This protein binds this small molecule.
Small molecule (SMILES): Cc1cc(CCCOc2c(C)cc(-c3noc(C(F)(F)F)n3)cc2C)on1

Binding-site contacts:
Ligand atom F1 contacts residue ALA166 of chain 18.A at 3.6 Å.
Ligand atom F3 contacts residue VAL168 of chain 18.A at 3.0 Å.
Ligand atom O1A contacts residue PHE179 of chain 18.A at 3.3 Å.
Ligand atom F2 contacts residue TYR144 of chain 18.A at 3.0 Å.
Ligand atom N1A contacts residue PHE179 of chain 18.A at 3.6 Å.
Ligand atom F2 contacts residue ALA166 of chain 18.A at 3.5 Å.
Ligand atom N2 contacts residue MET214 of chain 18.A at 3.8 Å.
Ligand atom CM6 contacts residue LEU184 of chain 18.A at 3.4 Å (hydrophobic).
Ligand atom C3A contacts residue PHE179 of chain 18.A at 3.1 Å (hydrophobic).
Ligand atom C4 contacts residue TYR190 of chain 18.A at 3.6 Å (hydrophobic).
Ligand atom CM4 contacts residue PHE179 of chain 18.A at 3.5 Å (hydrophobic).
Ligand atom CM6 contacts residue LEU181 of chain 18.A at 3.5 Å (hydrophobic).
Ligand atom F3 contacts residue PHE179 of chain 18.A at 3.0 Å.
Ligand atom CM2 contacts residue ILE77 of chain 18.A at 3.1 Å (hydrophobic).
Ligand atom O1A contacts residue MET124 of chain 18.A at 3.2 Å.
Ligand atom O1B contacts residue ILE98 of chain 18.A at 3.3 Å.
Ligand atom F2 contacts residue MET143 of chain 18.A at 3.3 Å.
Ligand atom C6B contacts residue LEU181 of chain 18.A at 3.3 Å (hydrophobic).
Ligand atom N3A contacts residue TYR144 of chain 18.A at 3.5 Å.
Ligand atom C2B contacts residue ILE98 of chain 18.A at 3.7 Å (hydrophobic).
Ligand atom C1B contacts residue ILE98 of chain 18.A at 3.4 Å (hydrophobic).
Ligand atom F3 contacts residue TYR142 of chain 18.A at 3.8 Å.
Ligand atom N3A contacts residue PHE179 of chain 18.A at 3.4 Å.
Ligand atom C6B contacts residue ILE98 of chain 18.A at 3.7 Å (hydrophobic).
Ligand atom C5B contacts residue LEU181 of chain 18.A at 3.5 Å (hydrophobic).
Ligand atom CM3 contacts residue ASN212 of chain 18.A at 3.5 Å.
Ligand atom C3A contacts residue LEU217 of chain 18.A at 3.6 Å (hydrophobic).
Ligand atom C5B contacts residue ILE98 of chain 18.A at 3.5 Å (hydrophobic).
Ligand atom F1 contacts residue TYR144 of chain 18.A at 3.3 Å.
Ligand atom F2 contacts residue TYR142 of chain 18.A at 2.8 Å.
Ligand atom F1 contacts residue PHE179 of chain 18.A at 3.8 Å.
Ligand atom C4B contacts residue ILE98 of chain 18.A at 3.8 Å (hydrophobic).
Ligand atom CM4 contacts residue TYR144 of chain 18.A at 3.9 Å (hydrophobic).
Ligand atom N1A contacts residue MET124 of chain 18.A at 3.5 Å.
Ligand atom C2A contacts residue PHE179 of chain 18.A at 3.6 Å (hydrophobic).
Ligand atom O1 contacts residue MET214 of chain 18.A at 3.5 Å (h-bond).
Ligand atom O1A contacts residue LEU217 of chain 18.A at 3.0 Å.
Ligand atom N1A contacts residue LEU217 of chain 18.A at 3.3 Å.
Ligand atom C4 contacts residue LEU100 of chain 18.A at 3.7 Å (hydrophobic).
Ligand atom CM2 contacts residue ILE122 of chain 18.A at 3.8 Å (hydrophobic).

Sequence of chain 18.A:
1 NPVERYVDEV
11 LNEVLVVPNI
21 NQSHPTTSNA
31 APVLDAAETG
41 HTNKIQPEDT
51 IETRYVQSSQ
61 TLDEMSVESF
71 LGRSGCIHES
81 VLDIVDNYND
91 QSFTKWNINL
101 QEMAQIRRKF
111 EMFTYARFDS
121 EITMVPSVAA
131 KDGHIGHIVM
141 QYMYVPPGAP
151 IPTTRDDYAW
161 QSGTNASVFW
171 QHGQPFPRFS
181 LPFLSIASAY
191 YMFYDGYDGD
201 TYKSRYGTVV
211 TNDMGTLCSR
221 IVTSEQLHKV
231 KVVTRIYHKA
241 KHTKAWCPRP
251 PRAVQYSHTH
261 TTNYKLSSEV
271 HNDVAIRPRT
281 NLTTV